Sequence of chain 1.C:
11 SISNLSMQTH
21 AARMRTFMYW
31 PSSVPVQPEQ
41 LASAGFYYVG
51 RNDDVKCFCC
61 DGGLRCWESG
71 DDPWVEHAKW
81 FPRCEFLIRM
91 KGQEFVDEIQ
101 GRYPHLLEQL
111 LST

Sequence of chain 1.A:
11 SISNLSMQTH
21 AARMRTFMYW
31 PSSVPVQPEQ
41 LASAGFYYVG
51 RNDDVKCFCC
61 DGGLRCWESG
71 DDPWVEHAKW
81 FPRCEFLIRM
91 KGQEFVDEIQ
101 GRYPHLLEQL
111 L

The protein below binds the small molecule below.
Small molecule (SMILES): CC[C@H](N)C(=O)N[C@@H]1C(=O)N2[C@@H](CC[C@@H]1CCN)CC[C@H]2C(=O)NC(c1ccccc1)c1ccccc1

Binding-site contacts:
Ligand atom CAO contacts residue ARG65 of chain 1.C at 3.8 Å.
Ligand atom NAY contacts residue ARG65 of chain 1.C at 3.2 Å (salt-bridge).
Ligand atom CBD contacts residue ARG65 of chain 1.C at 3.7 Å.
Ligand atom CAQ contacts residue CYS66 of chain 1.C at 3.7 Å (hydrophobic).
Ligand atom CAP contacts residue ARG65 of chain 1.C at 3.9 Å.
Ligand atom N contacts residue CYS66 of chain 1.C at 3.2 Å (h-bond).
Ligand atom CAK contacts residue LEU64 of chain 1.C at 3.3 Å (hydrophobic).
Ligand atom N contacts residue GLU68 of chain 1.C at 3.6 Å.
Ligand atom CBH contacts residue GLY63 of chain 1.C at 3.9 Å.
Ligand atom CB contacts residue ASP71 of chain 1.C at 3.3 Å.
Ligand atom O contacts residue LYS79 of chain 1.C at 3.6 Å.
Ligand atom OAF contacts residue ARG65 of chain 1.C at 3.2 Å (salt-bridge).
Ligand atom NAX contacts residue GLY63 of chain 1.C at 2.9 Å (h-bond).
Ligand atom OAF contacts residue LEU64 of chain 1.C at 3.7 Å.
Ligand atom CAV contacts residue TRP80 of chain 1.C at 3.7 Å (hydrophobic).
Ligand atom CAK contacts residue VAL55 of chain 1.C at 3.7 Å (hydrophobic).
Ligand atom CAH contacts residue GLY63 of chain 1.C at 3.8 Å.
Ligand atom CAJ contacts residue LEU111 of chain 1.A at 3.9 Å (hydrophobic).
Ligand atom CB contacts residue GLU76 of chain 1.C at 3.7 Å.
Ligand atom CBD contacts residue GLY63 of chain 1.C at 3.7 Å.
Ligand atom CBJ contacts residue GLY63 of chain 1.C at 3.5 Å.
Ligand atom CBA contacts residue GLY63 of chain 1.C at 3.7 Å.
Ligand atom CAH contacts residue VAL55 of chain 1.C at 3.9 Å (hydrophobic).
Ligand atom CAA contacts residue ARG65 of chain 1.C at 3.5 Å.
Ligand atom CAO contacts residue LEU64 of chain 1.C at 3.4 Å (hydrophobic).
Ligand atom CA contacts residue ARG65 of chain 1.C at 3.3 Å.
Ligand atom CB contacts residue ARG65 of chain 1.C at 3.9 Å.
Ligand atom C contacts residue ARG65 of chain 1.C at 3.7 Å.
Ligand atom CA contacts residue CYS66 of chain 1.C at 3.4 Å (hydrophobic).
Ligand atom CA contacts residue ASP71 of chain 1.C at 3.8 Å.
Ligand atom CBG contacts residue TRP80 of chain 1.C at 3.7 Å (hydrophobic).
Ligand atom CBH contacts residue ARG65 of chain 1.C at 3.6 Å.
Ligand atom CAO contacts residue GLY63 of chain 1.C at 3.3 Å.
Ligand atom CAK contacts residue GLY63 of chain 1.C at 3.5 Å.
Ligand atom O contacts residue GLU76 of chain 1.C at 3.1 Å (salt-bridge).
Ligand atom N contacts residue ASP71 of chain 1.C at 3.2 Å (salt-bridge).
Ligand atom O contacts residue TRP80 of chain 1.C at 3.5 Å (h-bond).
Ligand atom CAU contacts residue LEU110 of chain 1.C at 3.8 Å (hydrophobic).
Ligand atom CAA contacts residue TRP67 of chain 1.C at 3.8 Å (hydrophobic).
Ligand atom CAA contacts residue GLU76 of chain 1.C at 3.8 Å.